The protein below binds the small molecule below.
Small molecule (SMILES): OC[C@H]1O[C@H](O[C@H]2[C@H](O)[C@@H](O)[C@@H](O)O[C@@H]2CO)[C@H](O)[C@@H](O)[C@@H]1O

Binding-site contacts:
Ligand atom C5 contacts residue GLU163 of chain 1.E at 3.9 Å.
Ligand atom O2 contacts residue ALA73 of chain 1.E at 3.5 Å.
Ligand atom O6 contacts residue TRP350 of chain 1.E at 4.0 Å.
Ligand atom C6 contacts residue GLU163 of chain 1.E at 3.2 Å.
Ligand atom O6 contacts residue PHE166 of chain 1.E at 3.9 Å.
Ligand atom O2 contacts residue GLU121 of chain 1.E at 2.8 Å (salt-bridge).
Ligand atom C1 contacts residue TRP240 of chain 1.E at 4.0 Å (hydrophobic).
Ligand atom O3 contacts residue ARG76 of chain 1.E at 3.1 Å (salt-bridge).
Ligand atom O1 contacts residue ASP24 of chain 1.E at 3.2 Å (salt-bridge).
Ligand atom O5 contacts residue TRP350 of chain 1.E at 4.0 Å.
Ligand atom C6 contacts residue TRP350 of chain 1.E at 3.6 Å (hydrophobic).
Ligand atom C1 contacts residue ASP24 of chain 1.E at 3.6 Å.
Ligand atom O1 contacts residue ASN22 of chain 1.E at 3.4 Å (h-bond).
Ligand atom O2 contacts residue ASP75 of chain 1.E at 2.7 Å (salt-bridge).
Ligand atom C1 contacts residue LYS25 of chain 1.E at 3.8 Å.
Ligand atom O2 contacts residue LYS25 of chain 1.E at 3.3 Å (salt-bridge).
Ligand atom O4 contacts residue ARG76 of chain 1.E at 3.5 Å (salt-bridge).
Ligand atom O6 contacts residue PRO164 of chain 1.E at 3.2 Å.
Ligand atom O3 contacts residue ALA73 of chain 1.E at 3.7 Å.
Ligand atom C6 contacts residue PRO164 of chain 1.E at 3.8 Å (hydrophobic).
Ligand atom C2 contacts residue TRP72 of chain 1.E at 3.9 Å (hydrophobic).
Ligand atom O1 contacts residue LYS25 of chain 1.E at 3.2 Å (salt-bridge).
Ligand atom C1 contacts residue TYR165 of chain 1.E at 3.9 Å (hydrophobic).
Ligand atom C3 contacts residue TRP72 of chain 1.E at 3.7 Å (hydrophobic).
Ligand atom C2 contacts residue TRP240 of chain 1.E at 4.0 Å (hydrophobic).
Ligand atom C4 contacts residue TYR165 of chain 1.E at 3.9 Å (hydrophobic).
Ligand atom C2 contacts residue ASP75 of chain 1.E at 3.3 Å.
Ligand atom O3 contacts residue TYR165 of chain 1.E at 3.9 Å.
Ligand atom O3 contacts residue TRP72 of chain 1.E at 3.4 Å (h-bond).
Ligand atom O2 contacts residue TRP72 of chain 1.E at 3.0 Å (h-bond).
Ligand atom C2 contacts residue GLU121 of chain 1.E at 3.7 Å.
Ligand atom O3 contacts residue ASP75 of chain 1.E at 2.7 Å (salt-bridge).
Ligand atom C3 contacts residue ASP75 of chain 1.E at 3.6 Å.
Ligand atom O5 contacts residue TYR165 of chain 1.E at 3.5 Å.
Ligand atom C4 contacts residue TRP350 of chain 1.E at 3.7 Å (hydrophobic).
Ligand atom O3 contacts residue TRP350 of chain 1.E at 4.0 Å.
Ligand atom O3 contacts residue GLU121 of chain 1.E at 4.1 Å.
Ligand atom C6 contacts residue TYR165 of chain 1.E at 4.0 Å (hydrophobic).
Ligand atom O6 contacts residue TYR165 of chain 1.E at 3.1 Å (h-bond).
Ligand atom O6 contacts residue GLU163 of chain 1.E at 2.9 Å (salt-bridge).

Sequence of chain 1.E:
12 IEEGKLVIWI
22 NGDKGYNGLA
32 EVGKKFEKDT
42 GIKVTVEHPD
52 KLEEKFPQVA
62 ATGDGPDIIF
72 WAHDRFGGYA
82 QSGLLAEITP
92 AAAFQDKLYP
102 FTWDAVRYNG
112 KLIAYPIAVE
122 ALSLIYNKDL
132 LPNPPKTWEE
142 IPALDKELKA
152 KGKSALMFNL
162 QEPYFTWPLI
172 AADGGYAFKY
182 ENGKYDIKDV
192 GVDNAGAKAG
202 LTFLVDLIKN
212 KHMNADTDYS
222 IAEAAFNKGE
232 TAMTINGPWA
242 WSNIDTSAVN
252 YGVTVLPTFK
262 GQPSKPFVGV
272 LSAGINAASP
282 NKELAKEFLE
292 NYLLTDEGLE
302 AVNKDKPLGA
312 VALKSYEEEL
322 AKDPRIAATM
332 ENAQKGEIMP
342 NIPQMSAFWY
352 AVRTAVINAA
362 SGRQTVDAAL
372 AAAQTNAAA